This protein binds this small molecule.
Small molecule (SMILES): O=C(O)c1ccnc(N2CC(O)(c3ccc(OCc4c(-c5c(Cl)cccc5Cl)noc4C4CC4)cc3Cl)C2)c1

Sequence of chain 1.A:
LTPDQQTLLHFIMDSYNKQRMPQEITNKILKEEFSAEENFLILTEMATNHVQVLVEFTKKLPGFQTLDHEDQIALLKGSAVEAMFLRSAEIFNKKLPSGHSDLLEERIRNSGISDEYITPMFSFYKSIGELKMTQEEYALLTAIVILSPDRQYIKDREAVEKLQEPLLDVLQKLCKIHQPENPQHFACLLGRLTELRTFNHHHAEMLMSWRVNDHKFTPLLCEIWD

Binding-site contacts:
Ligand atom NAL contacts residue HIS203 of chain 1.A at 3.0 Å (h-bond).
Ligand atom CBJ contacts residue MET21 of chain 1.A at 3.3 Å (hydrophobic).
Ligand atom OAH contacts residue ALA47 of chain 1.A at 3.4 Å.
Ligand atom CAE contacts residue ALA47 of chain 1.A at 3.6 Å (hydrophobic).
Ligand atom OBM contacts residue GLY99 of chain 1.A at 3.5 Å (h-bond).
Ligand atom OBM contacts residue THR26 of chain 1.A at 3.4 Å.
Ligand atom OBL contacts residue MET21 of chain 1.A at 3.0 Å (h-bond).
Ligand atom OBD contacts residue SER88 of chain 1.A at 3.2 Å.
Ligand atom CAT contacts residue MET121 of chain 1.A at 3.2 Å (hydrophobic).
Ligand atom CAF contacts residue ALA47 of chain 1.A at 3.0 Å (hydrophobic).
Ligand atom CLG contacts residue MET84 of chain 1.A at 3.0 Å.
Ligand atom CBG contacts residue ILE91 of chain 1.A at 3.3 Å (hydrophobic).
Ligand atom CAE contacts residue MET46 of chain 1.A at 3.2 Å (hydrophobic).
Ligand atom CBE contacts residue MET21 of chain 1.A at 3.4 Å (hydrophobic).
Ligand atom CAI contacts residue LEU43 of chain 1.A at 3.5 Å (hydrophobic).
Ligand atom OAM contacts residue HIS203 of chain 1.A at 3.2 Å (h-bond).
Ligand atom OBM contacts residue SER98 of chain 1.A at 2.7 Å (h-bond).
Ligand atom NBB contacts residue MET21 of chain 1.A at 2.9 Å.
Ligand atom CAP contacts residue THR44 of chain 1.A at 3.5 Å.
Ligand atom CLG contacts residue SER88 of chain 1.A at 3.2 Å.
Ligand atom NBF contacts residue ARG87 of chain 1.A at 3.6 Å.
Ligand atom CBG contacts residue ARG87 of chain 1.A at 3.1 Å.
Ligand atom CAF contacts residue LEU43 of chain 1.A at 3.1 Å (hydrophobic).
Ligand atom CAQ contacts residue THR44 of chain 1.A at 3.3 Å.
Ligand atom CLY contacts residue ILE113 of chain 1.A at 3.5 Å.
Ligand atom OBD contacts residue MET84 of chain 1.A at 3.0 Å (h-bond).
Ligand atom CLY contacts residue ILE108 of chain 1.A at 3.6 Å.
Ligand atom CAA contacts residue LEU43 of chain 1.A at 3.4 Å (hydrophobic).
Ligand atom CAP contacts residue ALA47 of chain 1.A at 3.5 Å (hydrophobic).
Ligand atom CBA contacts residue MET21 of chain 1.A at 3.5 Å (hydrophobic).
Ligand atom OBL contacts residue ARG20 of chain 1.A at 3.6 Å.
Ligand atom CAF contacts residue MET46 of chain 1.A at 3.2 Å (hydrophobic).
Ligand atom CBH contacts residue ARG87 of chain 1.A at 3.1 Å.
Ligand atom CAU contacts residue TYR125 of chain 1.A at 3.0 Å (hydrophobic).
Ligand atom CAP contacts residue LEU221 of chain 1.A at 3.6 Å (hydrophobic).
Ligand atom OAM contacts residue TRP210 of chain 1.A at 3.6 Å.
Ligand atom OAH contacts residue LEU43 of chain 1.A at 2.8 Å (h-bond).
Ligand atom CAA contacts residue ALA47 of chain 1.A at 3.5 Å (hydrophobic).
Ligand atom CBK contacts residue MET21 of chain 1.A at 3.6 Å (hydrophobic).
Ligand atom CBH contacts residue ILE91 of chain 1.A at 3.3 Å (hydrophobic).